Binding-site contacts:
Ligand atom N1 contacts residue LEU4 of chain 1.B at 3.2 Å (h-bond).
Ligand atom C6 contacts residue PRO7 of chain 1.B at 4.0 Å (hydrophobic).
Ligand atom N3 contacts residue ASN6 of chain 1.B at 3.9 Å.
Ligand atom C6 contacts residue EDO1 of chain 1.E at 3.7 Å.
Ligand atom N1 contacts residue THR3 of chain 1.B at 3.6 Å (h-bond).
Ligand atom C2 contacts residue LEU4 of chain 1.B at 3.1 Å (hydrophobic).
Ligand atom C3A contacts residue LEU5 of chain 1.B at 4.2 Å (hydrophobic).
Ligand atom N1 contacts residue LEU5 of chain 1.B at 3.6 Å.
Ligand atom N3 contacts residue LEU5 of chain 1.B at 4.3 Å.
Ligand atom N1 contacts residue ASN6 of chain 1.B at 4.0 Å.
Ligand atom C5 contacts residue ASN6 of chain 1.B at 3.7 Å.
Ligand atom C7A contacts residue THR3 of chain 1.B at 4.2 Å.
Ligand atom C7 contacts residue LEU5 of chain 1.B at 4.0 Å (hydrophobic).
Ligand atom C6 contacts residue ASN6 of chain 1.B at 4.3 Å.
Ligand atom C7 contacts residue ASN6 of chain 1.B at 4.2 Å.
Ligand atom C5 contacts residue EDO1 of chain 1.E at 4.4 Å.
Ligand atom C2 contacts residue LEU5 of chain 1.B at 3.9 Å (hydrophobic).
Ligand atom C5 contacts residue PRO7 of chain 1.B at 4.5 Å (hydrophobic).
Ligand atom N3 contacts residue LEU4 of chain 1.B at 4.3 Å.
Ligand atom C2 contacts residue ASN6 of chain 1.B at 4.0 Å.
Ligand atom C7A contacts residue ASN6 of chain 1.B at 3.9 Å.
Ligand atom C4 contacts residue ASN6 of chain 1.B at 3.6 Å.
Ligand atom C7 contacts residue PRO7 of chain 1.B at 4.2 Å (hydrophobic).
Ligand atom C3A contacts residue ASN6 of chain 1.B at 3.8 Å.
Ligand atom C7A contacts residue LEU5 of chain 1.B at 3.8 Å (hydrophobic).
Ligand atom C7 contacts residue THR3 of chain 1.B at 3.6 Å.

Sequence of chain 1.B:
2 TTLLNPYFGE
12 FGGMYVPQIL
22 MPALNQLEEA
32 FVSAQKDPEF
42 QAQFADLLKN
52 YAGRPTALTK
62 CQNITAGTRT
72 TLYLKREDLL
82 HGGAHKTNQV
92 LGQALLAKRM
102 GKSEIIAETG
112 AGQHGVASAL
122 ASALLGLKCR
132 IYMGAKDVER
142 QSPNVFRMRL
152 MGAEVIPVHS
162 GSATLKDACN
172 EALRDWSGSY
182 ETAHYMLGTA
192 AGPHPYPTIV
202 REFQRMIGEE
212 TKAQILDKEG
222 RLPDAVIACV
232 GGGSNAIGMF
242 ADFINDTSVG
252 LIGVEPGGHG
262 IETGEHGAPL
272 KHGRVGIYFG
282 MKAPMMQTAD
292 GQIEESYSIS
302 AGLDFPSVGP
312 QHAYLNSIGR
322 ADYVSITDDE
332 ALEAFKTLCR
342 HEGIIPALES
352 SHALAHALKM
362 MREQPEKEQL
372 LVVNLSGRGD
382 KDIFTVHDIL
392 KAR

A small-molecule ligand and the protein it binds are described below.
Small molecule (SMILES): c1ccc2[nH]cnc2c1